Sequence of chain 7.A:
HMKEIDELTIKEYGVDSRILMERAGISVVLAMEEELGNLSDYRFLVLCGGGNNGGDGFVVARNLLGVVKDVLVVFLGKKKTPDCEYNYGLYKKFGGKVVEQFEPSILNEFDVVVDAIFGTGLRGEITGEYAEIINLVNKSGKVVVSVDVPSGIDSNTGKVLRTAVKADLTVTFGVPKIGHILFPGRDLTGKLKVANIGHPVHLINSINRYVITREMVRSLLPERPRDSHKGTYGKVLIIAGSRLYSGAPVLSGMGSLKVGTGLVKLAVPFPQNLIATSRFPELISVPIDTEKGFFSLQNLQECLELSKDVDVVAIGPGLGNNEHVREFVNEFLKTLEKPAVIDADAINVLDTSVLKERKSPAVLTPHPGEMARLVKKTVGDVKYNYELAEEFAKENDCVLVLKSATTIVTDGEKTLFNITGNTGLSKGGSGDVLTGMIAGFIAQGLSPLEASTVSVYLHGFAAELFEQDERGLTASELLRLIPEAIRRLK

Binding-site contacts:
Ligand atom N contacts residue GLU44 of chain 7.A at 2.8 Å (salt-bridge).
Ligand atom NE1 contacts residue ASN207 of chain 3.A at 3.6 Å.
Ligand atom CZ contacts residue SER38 of chain 3.A at 3.4 Å.
Ligand atom CE1 contacts residue ALA206 of chain 3.A at 3.8 Å (hydrophobic).
Ligand atom C contacts residue LEU203 of chain 3.A at 3.6 Å (hydrophobic).
Ligand atom CD1 contacts residue VAL40 of chain 7.A at 3.8 Å (hydrophobic).
Ligand atom CD2 contacts residue VAL40 of chain 7.A at 3.6 Å (hydrophobic).
Ligand atom CZ2 contacts residue ASN74 of chain 7.A at 3.5 Å.
Ligand atom CE2 contacts residue GLU45 of chain 3.A at 3.8 Å.
Ligand atom N contacts residue GLU44 of chain 7.A at 3.1 Å (salt-bridge).
Ligand atom CH2 contacts residue ARG34 of chain 3.A at 3.4 Å.
Ligand atom CD2 contacts residue GLU45 of chain 3.A at 3.8 Å.
Ligand atom CB contacts residue ASN49 of chain 7.A at 3.5 Å.
Ligand atom O contacts residue VAL205 of chain 3.A at 3.6 Å (h-bond).
Ligand atom C contacts residue GLU44 of chain 7.A at 3.8 Å.
Ligand atom CD1 contacts residue ASN74 of chain 7.A at 3.8 Å.
Ligand atom CD1 contacts residue ASN207 of chain 3.A at 3.5 Å.
Ligand atom CA contacts residue VAL205 of chain 3.A at 3.1 Å (hydrophobic).
Ligand atom CD1 contacts residue SER38 of chain 3.A at 3.6 Å.
Ligand atom O contacts residue VAL205 of chain 3.A at 3.0 Å (h-bond).
Ligand atom O contacts residue ALA206 of chain 3.A at 3.2 Å.
Ligand atom CE1 contacts residue SER38 of chain 3.A at 3.8 Å.
Ligand atom CZ contacts residue ALA42 of chain 3.A at 3.6 Å (hydrophobic).
Ligand atom CE3 contacts residue LEU41 of chain 7.A at 3.8 Å (hydrophobic).
Ligand atom CD2 contacts residue LEU41 of chain 3.A at 3.7 Å (hydrophobic).
Ligand atom CH2 contacts residue ILE37 of chain 7.A at 3.7 Å (hydrophobic).
Ligand atom C contacts residue VAL205 of chain 3.A at 3.5 Å (hydrophobic).
Ligand atom O contacts residue ASN207 of chain 3.A at 3.2 Å (h-bond).
Ligand atom NE1 contacts residue VAL40 of chain 7.A at 3.8 Å.
Ligand atom CZ2 contacts residue ARG34 of chain 3.A at 3.6 Å.
Ligand atom CB contacts residue GLU44 of chain 7.A at 3.4 Å.
Ligand atom O contacts residue ASN207 of chain 3.A at 2.8 Å (h-bond).
Ligand atom N contacts residue VAL205 of chain 3.A at 2.8 Å (h-bond).
Ligand atom CG contacts residue VAL40 of chain 7.A at 3.7 Å (hydrophobic).
Ligand atom CZ2 contacts residue ASN207 of chain 3.A at 3.6 Å.
Ligand atom CA contacts residue GLU44 of chain 7.A at 3.7 Å.
Ligand atom NE1 contacts residue ASN74 of chain 7.A at 2.9 Å (h-bond).
Ligand atom CE2 contacts residue ASN207 of chain 3.A at 3.5 Å.
Ligand atom CE2 contacts residue VAL40 of chain 7.A at 3.6 Å (hydrophobic).
Ligand atom O contacts residue LYS204 of chain 3.A at 3.8 Å.

Sequence of chain 3.A:
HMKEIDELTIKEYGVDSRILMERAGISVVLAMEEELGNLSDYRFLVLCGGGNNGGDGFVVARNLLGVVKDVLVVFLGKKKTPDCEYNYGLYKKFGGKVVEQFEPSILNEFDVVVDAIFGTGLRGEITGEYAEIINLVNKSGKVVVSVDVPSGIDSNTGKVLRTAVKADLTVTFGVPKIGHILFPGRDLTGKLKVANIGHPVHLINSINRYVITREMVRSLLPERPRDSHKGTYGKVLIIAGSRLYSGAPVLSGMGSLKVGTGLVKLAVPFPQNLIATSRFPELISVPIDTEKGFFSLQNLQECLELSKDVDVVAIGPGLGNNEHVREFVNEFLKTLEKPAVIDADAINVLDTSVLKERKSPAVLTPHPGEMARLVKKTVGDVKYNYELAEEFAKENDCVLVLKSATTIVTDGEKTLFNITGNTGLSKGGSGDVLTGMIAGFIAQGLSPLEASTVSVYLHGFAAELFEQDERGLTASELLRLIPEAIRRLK

This small molecule binds to this protein.
Small molecule (SMILES): CC(C)C[C@H](NC(=O)[C@H](CC1=CN=C2C=CC=CC12)NC(=O)[C@H](C)N)C(=O)N[C@@H](Cc1ccccc1)C(=O)N[C@@H](CCC(=O)O)C(=O)N[C@@H](C)C=O